A protein and the small-molecule ligand that binds it are described below.
Small molecule (SMILES): OC[C@H]1O[C@H](O)[C@H](O)[C@@H](O)[C@H]1O

Binding-site contacts:
Ligand atom O5 contacts residue ALA218 of chain 1.A at 3.5 Å.
Ligand atom C6 contacts residue PHE131 of chain 1.A at 4.1 Å (hydrophobic).
Ligand atom C1 contacts residue GAL1 of chain 1.D at 0.1 Å.
Ligand atom C2 contacts residue GAL1 of chain 1.D at 0.1 Å.
Ligand atom C2 contacts residue ASN133 of chain 1.A at 4.0 Å.
Ligand atom C4 contacts residue PHE131 of chain 1.A at 3.8 Å (hydrophobic).
Ligand atom O3 contacts residue ASN133 of chain 1.A at 2.9 Å (h-bond).
Ligand atom C6 contacts residue ALA222 of chain 1.A at 3.7 Å (hydrophobic).
Ligand atom C4 contacts residue GAL1 of chain 1.D at 0.1 Å.
Ligand atom C6 contacts residue GLN219 of chain 1.A at 4.1 Å.
Ligand atom O3 contacts residue TYR106 of chain 1.A at 3.7 Å.
Ligand atom O3 contacts residue GLY107 of chain 1.A at 3.0 Å (h-bond).
Ligand atom C4 contacts residue ASP89 of chain 1.A at 3.5 Å.
Ligand atom O4 contacts residue ALA218 of chain 1.A at 3.0 Å (h-bond).
Ligand atom O6 contacts residue GAL1 of chain 1.D at 0.1 Å (h-bond).
Ligand atom C5 contacts residue PHE131 of chain 1.A at 3.7 Å (hydrophobic).
Ligand atom C2 contacts residue ALA218 of chain 1.A at 4.1 Å (hydrophobic).
Ligand atom C5 contacts residue GAL1 of chain 1.D at 0.1 Å.
Ligand atom C6 contacts residue ALA218 of chain 1.A at 3.9 Å (hydrophobic).
Ligand atom O4 contacts residue GLY217 of chain 1.A at 3.2 Å.
Ligand atom O3 contacts residue ASP89 of chain 1.A at 2.7 Å (salt-bridge).
Ligand atom O2 contacts residue GAL1 of chain 1.D at 0.1 Å (h-bond).
Ligand atom O4 contacts residue ALA88 of chain 1.A at 4.0 Å.
Ligand atom C1 contacts residue ALA218 of chain 1.A at 3.9 Å (hydrophobic).
Ligand atom O6 contacts residue ALA222 of chain 1.A at 3.9 Å.
Ligand atom O5 contacts residue GAL1 of chain 1.D at 0.1 Å (h-bond).
Ligand atom C3 contacts residue PHE131 of chain 1.A at 3.7 Å (hydrophobic).
Ligand atom C3 contacts residue ASP89 of chain 1.A at 3.6 Å.
Ligand atom C4 contacts residue ALA88 of chain 1.A at 4.1 Å (hydrophobic).
Ligand atom O4 contacts residue ASP89 of chain 1.A at 2.8 Å (salt-bridge).
Ligand atom C3 contacts residue ASN133 of chain 1.A at 3.3 Å.
Ligand atom C6 contacts residue GAL1 of chain 1.D at 0.1 Å.
Ligand atom C3 contacts residue GAL1 of chain 1.D at 0.1 Å.
Ligand atom O1 contacts residue PHE131 of chain 1.A at 4.0 Å.
Ligand atom O1 contacts residue GAL1 of chain 1.D at 1.3 Å.
Ligand atom O6 contacts residue GLN219 of chain 1.A at 3.0 Å (h-bond).
Ligand atom O4 contacts residue GAL1 of chain 1.D at 0.1 Å (h-bond).
Ligand atom O3 contacts residue GAL1 of chain 1.D at 0.1 Å (h-bond).
Ligand atom O2 contacts residue ASN133 of chain 1.A at 3.5 Å (h-bond).
Ligand atom O4 contacts residue TYR106 of chain 1.A at 4.0 Å.

Sequence of chain 1.A:
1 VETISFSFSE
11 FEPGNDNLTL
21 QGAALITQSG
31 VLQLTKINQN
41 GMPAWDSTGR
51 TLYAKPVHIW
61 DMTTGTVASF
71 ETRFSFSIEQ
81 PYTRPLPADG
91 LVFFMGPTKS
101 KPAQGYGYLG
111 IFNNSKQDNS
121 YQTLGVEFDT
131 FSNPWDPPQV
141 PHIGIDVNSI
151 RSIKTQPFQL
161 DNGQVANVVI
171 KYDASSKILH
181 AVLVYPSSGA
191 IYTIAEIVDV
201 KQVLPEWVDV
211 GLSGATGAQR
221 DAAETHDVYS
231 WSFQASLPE